Sequence of chain 1.A:
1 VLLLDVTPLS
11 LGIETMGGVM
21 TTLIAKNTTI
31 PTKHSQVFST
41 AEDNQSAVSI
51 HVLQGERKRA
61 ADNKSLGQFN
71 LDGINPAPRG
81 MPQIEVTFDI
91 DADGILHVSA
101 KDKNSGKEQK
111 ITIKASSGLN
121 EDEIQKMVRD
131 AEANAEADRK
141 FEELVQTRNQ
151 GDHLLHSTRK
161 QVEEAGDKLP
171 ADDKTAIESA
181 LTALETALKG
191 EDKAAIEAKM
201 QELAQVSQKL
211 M

The small molecule below binds the protein below.
Small molecule (SMILES): CC(C)C[C@@H](C=O)NC(=O)[C@H](CC(C)C)NC(=O)[C@H](CC(C)C)NC(=O)[C@H](C)N

Binding-site contacts:
Ligand atom CA contacts residue THR40 of chain 1.A at 4.1 Å.
Ligand atom C contacts residue GLN45 of chain 1.A at 3.0 Å.
Ligand atom CD1 contacts residue SER39 of chain 1.A at 3.9 Å.
Ligand atom N contacts residue GLN45 of chain 1.A at 4.0 Å.
Ligand atom CD1 contacts residue MET16 of chain 1.A at 3.7 Å (hydrophobic).
Ligand atom CB contacts residue VAL48 of chain 1.A at 4.1 Å (hydrophobic).
Ligand atom CB contacts residue ALA41 of chain 1.A at 3.6 Å (hydrophobic).
Ligand atom CD1 contacts residue THR40 of chain 1.A at 3.2 Å.
Ligand atom O contacts residue PHE38 of chain 1.A at 3.5 Å.
Ligand atom C contacts residue MET16 of chain 1.A at 4.1 Å (hydrophobic).
Ligand atom O contacts residue VAL48 of chain 1.A at 3.7 Å.
Ligand atom CB contacts residue SER39 of chain 1.A at 3.8 Å.
Ligand atom CD1 contacts residue VAL48 of chain 1.A at 3.7 Å (hydrophobic).
Ligand atom N contacts residue SER39 of chain 1.A at 3.0 Å (h-bond).
Ligand atom CB contacts residue MET16 of chain 1.A at 4.0 Å (hydrophobic).
Ligand atom CG contacts residue MET16 of chain 1.A at 4.0 Å (hydrophobic).
Ligand atom CD2 contacts residue PHE38 of chain 1.A at 3.6 Å (hydrophobic).
Ligand atom CD2 contacts residue ALA41 of chain 1.A at 3.8 Å (hydrophobic).
Ligand atom CD2 contacts residue ILE13 of chain 1.A at 3.7 Å (hydrophobic).
Ligand atom O contacts residue THR15 of chain 1.A at 3.5 Å.
Ligand atom CA contacts residue SER39 of chain 1.A at 3.4 Å.
Ligand atom O contacts residue MET16 of chain 1.A at 2.9 Å (h-bond).
Ligand atom CD1 contacts residue PHE38 of chain 1.A at 3.9 Å (hydrophobic).
Ligand atom CD2 contacts residue THR40 of chain 1.A at 2.9 Å.
Ligand atom CD1 contacts residue ALA41 of chain 1.A at 3.4 Å (hydrophobic).
Ligand atom CG contacts residue SER39 of chain 1.A at 3.4 Å.
Ligand atom CD2 contacts residue THR15 of chain 1.A at 3.9 Å.
Ligand atom CG contacts residue ALA41 of chain 1.A at 4.1 Å (hydrophobic).
Ligand atom O contacts residue SER49 of chain 1.A at 3.0 Å (h-bond).
Ligand atom CA contacts residue GLN45 of chain 1.A at 3.4 Å.
Ligand atom O contacts residue THR40 of chain 1.A at 3.8 Å.
Ligand atom CB contacts residue THR40 of chain 1.A at 3.3 Å.
Ligand atom CG contacts residue PHE38 of chain 1.A at 3.8 Å (hydrophobic).
Ligand atom CB contacts residue PHE38 of chain 1.A at 3.5 Å (hydrophobic).
Ligand atom CG contacts residue THR40 of chain 1.A at 3.3 Å.
Ligand atom O contacts residue SER39 of chain 1.A at 3.1 Å (h-bond).
Ligand atom C contacts residue SER39 of chain 1.A at 3.6 Å.
Ligand atom O contacts residue GLN45 of chain 1.A at 3.2 Å (h-bond).
Ligand atom CD2 contacts residue SER39 of chain 1.A at 4.0 Å.
Ligand atom O contacts residue ALA41 of chain 1.A at 3.1 Å (h-bond).